Binding-site contacts:
Ligand atom C4 contacts residue ASN54 of chain 1.A at 4.3 Å.
Ligand atom C5 contacts residue ASN54 of chain 1.A at 3.8 Å.
Ligand atom C1 contacts residue ASN36 of chain 1.A at 3.2 Å.
Ligand atom C3 contacts residue ASN36 of chain 1.A at 4.1 Å.
Ligand atom C3 contacts residue ASN54 of chain 1.A at 3.8 Å.
Ligand atom C7 contacts residue ASN54 of chain 1.A at 2.9 Å.
Ligand atom N2 contacts residue ASN54 of chain 1.A at 2.6 Å (h-bond).
Ligand atom C1 contacts residue ASN54 of chain 1.A at 1.5 Å.
Ligand atom C2 contacts residue ASN36 of chain 1.A at 3.9 Å.
Ligand atom C7 contacts residue ASN37 of chain 1.A at 3.1 Å.
Ligand atom C7 contacts residue ASN36 of chain 1.A at 4.0 Å.
Ligand atom C8 contacts residue ASN37 of chain 1.A at 3.0 Å.
Ligand atom N2 contacts residue ASN37 of chain 1.A at 3.9 Å.
Ligand atom O7 contacts residue ASN37 of chain 1.A at 3.2 Å (h-bond).
Ligand atom C8 contacts residue ASN54 of chain 1.A at 4.1 Å.
Ligand atom N2 contacts residue ASN36 of chain 1.A at 3.1 Å (h-bond).
Ligand atom C8 contacts residue ASN36 of chain 1.A at 4.1 Å.
Ligand atom O7 contacts residue ASN54 of chain 1.A at 2.8 Å (h-bond).
Ligand atom C2 contacts residue ASN54 of chain 1.A at 2.4 Å.
Ligand atom O5 contacts residue ASN36 of chain 1.A at 4.3 Å.
Ligand atom O5 contacts residue ASN54 of chain 1.A at 2.5 Å (h-bond).

Sequence of chain 1.A:
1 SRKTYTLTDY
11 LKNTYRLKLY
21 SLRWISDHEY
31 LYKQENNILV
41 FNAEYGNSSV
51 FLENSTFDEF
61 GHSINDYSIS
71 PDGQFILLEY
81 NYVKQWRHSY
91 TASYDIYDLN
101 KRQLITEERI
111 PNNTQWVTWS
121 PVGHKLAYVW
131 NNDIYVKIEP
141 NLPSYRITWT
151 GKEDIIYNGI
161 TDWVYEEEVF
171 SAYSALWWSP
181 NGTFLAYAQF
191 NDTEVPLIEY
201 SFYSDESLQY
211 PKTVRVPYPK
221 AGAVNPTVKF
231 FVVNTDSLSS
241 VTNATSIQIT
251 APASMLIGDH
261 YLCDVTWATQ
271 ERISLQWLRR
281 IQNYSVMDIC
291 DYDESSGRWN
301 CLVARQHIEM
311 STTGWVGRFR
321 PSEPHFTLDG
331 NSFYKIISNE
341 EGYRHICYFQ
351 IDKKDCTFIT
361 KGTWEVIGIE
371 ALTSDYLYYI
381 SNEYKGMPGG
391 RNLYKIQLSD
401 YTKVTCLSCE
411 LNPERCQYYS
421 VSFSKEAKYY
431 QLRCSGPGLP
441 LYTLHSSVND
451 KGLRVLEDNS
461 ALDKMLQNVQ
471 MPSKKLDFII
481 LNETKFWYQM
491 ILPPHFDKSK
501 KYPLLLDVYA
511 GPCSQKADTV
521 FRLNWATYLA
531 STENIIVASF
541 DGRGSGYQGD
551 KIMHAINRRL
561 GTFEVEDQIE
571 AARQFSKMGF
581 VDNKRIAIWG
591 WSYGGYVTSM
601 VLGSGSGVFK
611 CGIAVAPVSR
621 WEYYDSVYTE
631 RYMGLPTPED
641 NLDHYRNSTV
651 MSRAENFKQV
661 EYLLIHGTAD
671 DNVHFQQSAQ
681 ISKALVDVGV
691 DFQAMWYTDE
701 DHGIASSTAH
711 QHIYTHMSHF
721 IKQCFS

This protein binds this small molecule.
Small molecule (SMILES): CC(=O)N[C@@H]1[C@@H](O)[C@H](O)[C@@H](CO)O[C@H]1O